Sequence of chain 1.A:
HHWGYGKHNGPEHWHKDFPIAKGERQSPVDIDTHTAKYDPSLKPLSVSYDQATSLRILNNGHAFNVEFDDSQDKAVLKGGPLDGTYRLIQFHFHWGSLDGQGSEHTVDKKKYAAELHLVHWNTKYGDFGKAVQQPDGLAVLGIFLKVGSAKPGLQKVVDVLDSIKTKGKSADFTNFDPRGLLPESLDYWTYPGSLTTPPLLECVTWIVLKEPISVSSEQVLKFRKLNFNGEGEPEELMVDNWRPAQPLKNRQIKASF

Binding-site contacts:
Ligand atom C6 contacts residue GLN91 of chain 1.A at 3.6 Å.
Ligand atom N2 contacts residue GOL1 of chain 1.F at 3.9 Å.
Ligand atom C6A contacts residue THR198 of chain 1.A at 3.4 Å.
Ligand atom O2A contacts residue VAL141 of chain 1.A at 3.9 Å.
Ligand atom N1 contacts residue HIS95 of chain 1.A at 3.3 Å (h-bond).
Ligand atom N1 contacts residue HIS118 of chain 1.A at 3.3 Å (h-bond).
Ligand atom S1 contacts residue HIS93 of chain 1.A at 3.9 Å.
Ligand atom C3A contacts residue LEU196 of chain 1.A at 3.9 Å (hydrophobic).
Ligand atom O2A contacts residue VAL120 of chain 1.A at 3.8 Å.
Ligand atom S1 contacts residue HIS118 of chain 1.A at 3.9 Å.
Ligand atom S1 contacts residue ZN1 of chain 1.B at 3.1 Å.
Ligand atom O1 contacts residue TRP207 of chain 1.A at 3.6 Å.
Ligand atom N1 contacts residue HIS93 of chain 1.A at 3.2 Å (h-bond).
Ligand atom C5A contacts residue THR198 of chain 1.A at 3.2 Å.
Ligand atom C3 contacts residue PHE129 of chain 1.A at 3.8 Å (hydrophobic).
Ligand atom O5 contacts residue PHE129 of chain 1.A at 4.0 Å.
Ligand atom C2A contacts residue VAL120 of chain 1.A at 3.9 Å (hydrophobic).
Ligand atom O6 contacts residue GOL1 of chain 1.F at 3.7 Å.
Ligand atom O5 contacts residue GLN91 of chain 1.A at 3.9 Å.
Ligand atom C2A contacts residue HIS93 of chain 1.A at 4.0 Å.
Ligand atom O2 contacts residue PRO200 of chain 1.A at 4.0 Å.
Ligand atom C2A contacts residue LEU196 of chain 1.A at 3.8 Å (hydrophobic).
Ligand atom C1A contacts residue HIS93 of chain 1.A at 4.0 Å.
Ligand atom O1 contacts residue THR197 of chain 1.A at 2.9 Å (h-bond).
Ligand atom C5A contacts residue GOL1 of chain 1.F at 3.9 Å.
Ligand atom O6 contacts residue ASN66 of chain 1.A at 3.7 Å.
Ligand atom O2A contacts residue HIS93 of chain 1.A at 3.2 Å.
Ligand atom O6 contacts residue GLN91 of chain 1.A at 2.9 Å (h-bond).
Ligand atom N1 contacts residue THR197 of chain 1.A at 2.8 Å (h-bond).
Ligand atom C6A contacts residue LEU196 of chain 1.A at 3.9 Å (hydrophobic).
Ligand atom O2A contacts residue ZN1 of chain 1.B at 3.0 Å.
Ligand atom C4A contacts residue GOL1 of chain 1.F at 3.8 Å.
Ligand atom C1 contacts residue PHE129 of chain 1.A at 3.8 Å (hydrophobic).
Ligand atom C1A contacts residue LEU196 of chain 1.A at 3.8 Å (hydrophobic).
Ligand atom O2A contacts residue HIS118 of chain 1.A at 3.5 Å (h-bond).
Ligand atom N1 contacts residue ZN1 of chain 1.B at 1.9 Å.
Ligand atom S1 contacts residue THR197 of chain 1.A at 3.9 Å.
Ligand atom O1 contacts residue LEU196 of chain 1.A at 3.2 Å.
Ligand atom C5 contacts residue PHE129 of chain 1.A at 3.7 Å (hydrophobic).
Ligand atom O5 contacts residue GOL1 of chain 1.F at 3.6 Å.

A protein and the small-molecule ligand that binds it are described below.
Small molecule (SMILES): NS(=O)(=O)c1ccc(N[C@@H]2O[C@H](CO)[C@@H](O)[C@H](O)[C@H]2O)cc1